This protein binds this small molecule.
Small molecule (SMILES): Nc1ncnc2c1ncn2[C@H]1C[C@H](O)[C@@H](CO[P](=O)(O)O[P](=O)(O)OP(=O)(O)O)O1

Sequence of chain 1.F:
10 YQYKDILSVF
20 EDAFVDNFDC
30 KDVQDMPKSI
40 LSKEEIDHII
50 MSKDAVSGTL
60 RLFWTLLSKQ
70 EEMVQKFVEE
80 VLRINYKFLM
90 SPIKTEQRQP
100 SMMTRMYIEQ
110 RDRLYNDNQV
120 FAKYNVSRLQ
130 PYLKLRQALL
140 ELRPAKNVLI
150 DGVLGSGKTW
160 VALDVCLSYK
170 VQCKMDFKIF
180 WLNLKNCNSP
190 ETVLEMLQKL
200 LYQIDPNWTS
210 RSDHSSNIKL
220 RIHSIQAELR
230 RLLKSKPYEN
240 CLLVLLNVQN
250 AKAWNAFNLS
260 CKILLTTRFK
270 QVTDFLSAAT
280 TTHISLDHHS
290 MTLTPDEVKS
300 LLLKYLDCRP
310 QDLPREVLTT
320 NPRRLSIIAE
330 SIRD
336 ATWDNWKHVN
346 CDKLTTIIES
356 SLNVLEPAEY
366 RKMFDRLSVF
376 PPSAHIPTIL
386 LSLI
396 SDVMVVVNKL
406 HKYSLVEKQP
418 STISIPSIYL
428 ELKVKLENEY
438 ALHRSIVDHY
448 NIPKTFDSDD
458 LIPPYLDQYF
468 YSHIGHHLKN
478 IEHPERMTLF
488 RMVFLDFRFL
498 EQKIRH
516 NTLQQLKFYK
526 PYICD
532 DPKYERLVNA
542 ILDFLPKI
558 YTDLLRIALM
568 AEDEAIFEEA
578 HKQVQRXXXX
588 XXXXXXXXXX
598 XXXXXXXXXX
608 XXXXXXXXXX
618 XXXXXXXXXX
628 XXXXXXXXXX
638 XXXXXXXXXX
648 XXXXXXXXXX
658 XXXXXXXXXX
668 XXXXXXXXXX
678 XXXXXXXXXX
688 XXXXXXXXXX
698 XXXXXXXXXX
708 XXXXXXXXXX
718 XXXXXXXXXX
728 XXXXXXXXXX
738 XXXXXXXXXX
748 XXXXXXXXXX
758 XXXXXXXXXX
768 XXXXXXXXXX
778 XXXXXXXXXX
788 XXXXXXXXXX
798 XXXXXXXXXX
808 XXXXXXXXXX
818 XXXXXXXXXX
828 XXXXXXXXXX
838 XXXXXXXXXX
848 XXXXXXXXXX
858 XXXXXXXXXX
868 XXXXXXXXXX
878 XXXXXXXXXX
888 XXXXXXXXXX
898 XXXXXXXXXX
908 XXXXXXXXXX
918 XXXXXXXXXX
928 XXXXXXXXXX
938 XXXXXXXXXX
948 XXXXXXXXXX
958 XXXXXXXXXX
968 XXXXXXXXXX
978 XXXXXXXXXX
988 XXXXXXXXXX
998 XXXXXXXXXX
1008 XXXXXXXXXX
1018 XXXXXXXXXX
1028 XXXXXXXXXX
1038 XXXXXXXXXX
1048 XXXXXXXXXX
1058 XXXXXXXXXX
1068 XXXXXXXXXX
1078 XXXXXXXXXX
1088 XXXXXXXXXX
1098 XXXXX

Binding-site contacts:
Ligand atom C6 contacts residue ASN124 of chain 1.F at 3.6 Å.
Ligand atom O2B contacts residue LYS157 of chain 1.F at 2.1 Å.
Ligand atom N6 contacts residue VAL125 of chain 1.F at 2.3 Å (h-bond).
Ligand atom O4' contacts residue PRO321 of chain 1.F at 3.6 Å.
Ligand atom N9 contacts residue SER325 of chain 1.F at 3.0 Å (h-bond).
Ligand atom O3G contacts residue ASN246 of chain 1.F at 3.3 Å (h-bond).
Ligand atom O1A contacts residue GLY154 of chain 1.F at 3.5 Å.
Ligand atom C5' contacts residue TRP159 of chain 1.F at 3.1 Å (hydrophobic).
Ligand atom PA contacts residue GLY156 of chain 1.F at 3.4 Å.
Ligand atom O3A contacts residue GLY156 of chain 1.F at 2.6 Å (h-bond).
Ligand atom O5' contacts residue GLY156 of chain 1.F at 2.8 Å.
Ligand atom N6 contacts residue ASN124 of chain 1.F at 2.8 Å (h-bond).
Ligand atom PB contacts residue LYS157 of chain 1.F at 3.3 Å.
Ligand atom O5' contacts residue TRP159 of chain 1.F at 3.4 Å.
Ligand atom C1' contacts residue PRO321 of chain 1.F at 3.5 Å (hydrophobic).
Ligand atom O2B contacts residue GLY156 of chain 1.F at 3.4 Å (h-bond).
Ligand atom C8 contacts residue TYR304 of chain 1.F at 2.6 Å (hydrophobic).
Ligand atom N7 contacts residue SER325 of chain 1.F at 3.6 Å (h-bond).
Ligand atom O2A contacts residue THR158 of chain 1.F at 3.1 Å (h-bond).
Ligand atom O3B contacts residue GLY154 of chain 1.F at 3.0 Å (h-bond).
Ligand atom O1G contacts residue ARG267 of chain 1.F at 2.7 Å.
Ligand atom C1' contacts residue SER325 of chain 1.F at 3.0 Å.
Ligand atom N3 contacts residue PRO321 of chain 1.F at 3.2 Å.
Ligand atom O3' contacts residue ARG322 of chain 1.F at 2.9 Å (salt-bridge).
Ligand atom N7 contacts residue TYR123 of chain 1.F at 3.6 Å.
Ligand atom C5 contacts residue TRP159 of chain 1.F at 3.6 Å (hydrophobic).
Ligand atom O3B contacts residue LYS157 of chain 1.F at 3.5 Å (salt-bridge).
Ligand atom C4 contacts residue PRO321 of chain 1.F at 3.6 Å (hydrophobic).
Ligand atom C8 contacts residue SER325 of chain 1.F at 2.5 Å.
Ligand atom N7 contacts residue TYR304 of chain 1.F at 2.8 Å (h-bond).
Ligand atom PG contacts residue ARG267 of chain 1.F at 3.7 Å.
Ligand atom O5' contacts residue THR158 of chain 1.F at 3.5 Å (h-bond).
Ligand atom O3A contacts residue LYS157 of chain 1.F at 3.3 Å (salt-bridge).
Ligand atom N6 contacts residue TYR123 of chain 1.F at 3.5 Å (h-bond).
Ligand atom N7 contacts residue LEU300 of chain 1.F at 3.6 Å.
Ligand atom C2' contacts residue SER325 of chain 1.F at 2.9 Å.
Ligand atom O3G contacts residue ARG267 of chain 1.F at 3.4 Å (salt-bridge).
Ligand atom O1B contacts residue THR158 of chain 1.F at 3.4 Å (h-bond).
Ligand atom O1A contacts residue ARG322 of chain 1.F at 3.4 Å (salt-bridge).
Ligand atom N7 contacts residue TRP159 of chain 1.F at 3.5 Å.